Binding-site contacts:
Ligand atom CB contacts residue ARG38 of chain 1.B at 3.8 Å.
Ligand atom CB contacts residue GLU42 of chain 1.B at 3.8 Å.
Ligand atom OG1 contacts residue ASN39 of chain 1.B at 3.6 Å (h-bond).
Ligand atom CA contacts residue GLU42 of chain 1.B at 3.7 Å.
Ligand atom OG1 contacts residue GLU42 of chain 1.B at 3.1 Å (salt-bridge).
Ligand atom CA contacts residue GLN77 of chain 1.B at 3.5 Å.
Ligand atom CD contacts residue PHE78 of chain 1.B at 3.8 Å (hydrophobic).
Ligand atom O contacts residue PHE78 of chain 1.B at 3.5 Å.
Ligand atom O contacts residue GLN63 of chain 1.B at 3.5 Å.
Ligand atom CB contacts residue PHE78 of chain 1.B at 3.6 Å (hydrophobic).
Ligand atom C contacts residue ARG67 of chain 1.B at 3.8 Å.
Ligand atom CD2 contacts residue ILE45 of chain 1.B at 3.5 Å (hydrophobic).
Ligand atom CD1 contacts residue ASN80 of chain 1.B at 3.7 Å.
Ligand atom CD1 contacts residue ARG38 of chain 1.B at 3.7 Å.
Ligand atom N contacts residue PHE78 of chain 1.B at 3.8 Å.
Ligand atom CB contacts residue GLU42 of chain 1.B at 3.5 Å.
Ligand atom NH1 contacts residue GLN77 of chain 1.B at 3.8 Å.
Ligand atom CD2 contacts residue CYS62 of chain 1.B at 3.8 Å (hydrophobic).
Ligand atom CD2 contacts residue GLN63 of chain 1.B at 3.6 Å.
Ligand atom C contacts residue GLU42 of chain 1.B at 3.8 Å.
Ligand atom N contacts residue GLU42 of chain 1.B at 3.2 Å (salt-bridge).
Ligand atom CG1 contacts residue PHE78 of chain 1.B at 3.6 Å (hydrophobic).
Ligand atom N contacts residue GLN77 of chain 1.B at 2.8 Å (h-bond).
Ligand atom N contacts residue GLU42 of chain 1.B at 2.9 Å (salt-bridge).
Ligand atom CB contacts residue GLN77 of chain 1.B at 3.8 Å.
Ligand atom CA contacts residue GLN77 of chain 1.B at 3.7 Å.
Ligand atom O contacts residue ARG67 of chain 1.B at 2.8 Å (salt-bridge).
Ligand atom CD1 contacts residue GLU42 of chain 1.B at 3.5 Å.
Ligand atom CB contacts residue PHE78 of chain 1.B at 3.5 Å (hydrophobic).
Ligand atom CG2 contacts residue PHE78 of chain 1.B at 3.9 Å (hydrophobic).
Ligand atom OG1 contacts residue ARG38 of chain 1.B at 3.1 Å (salt-bridge).
Ligand atom CD1 contacts residue PHE78 of chain 1.B at 3.4 Å (hydrophobic).
Ligand atom CG contacts residue PHE78 of chain 1.B at 3.8 Å (hydrophobic).
Ligand atom CB contacts residue ALA76 of chain 1.B at 3.8 Å (hydrophobic).
Ligand atom O contacts residue THR66 of chain 1.B at 3.2 Å (h-bond).
Ligand atom CD1 contacts residue ALA41 of chain 1.B at 3.8 Å (hydrophobic).
Ligand atom O contacts residue ARG38 of chain 1.B at 3.8 Å.
Ligand atom CB contacts residue GLN77 of chain 1.B at 3.8 Å.
Ligand atom CA contacts residue GLU42 of chain 1.B at 3.8 Å.
Ligand atom C contacts residue GLN77 of chain 1.B at 3.6 Å.

Sequence of chain 1.B:
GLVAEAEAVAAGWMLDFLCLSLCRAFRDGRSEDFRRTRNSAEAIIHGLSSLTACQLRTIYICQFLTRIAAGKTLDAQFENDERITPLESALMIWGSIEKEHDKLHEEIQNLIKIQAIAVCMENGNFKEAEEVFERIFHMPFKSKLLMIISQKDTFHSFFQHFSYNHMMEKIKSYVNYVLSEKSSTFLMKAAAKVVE

This small molecule binds to this protein.
Small molecule (SMILES): CC[C@H](C)[C@H](N)C(=O)N[C@@H](CC(C)C)C(=O)N[C@@H](CC(C)C)C(=O)N[C@H](C(=O)N1CCC[C@H]1C(=O)N[C@H](C=O)CCCN=C(N)N)[C@@H](C)O